Sequence of chain 1.A:
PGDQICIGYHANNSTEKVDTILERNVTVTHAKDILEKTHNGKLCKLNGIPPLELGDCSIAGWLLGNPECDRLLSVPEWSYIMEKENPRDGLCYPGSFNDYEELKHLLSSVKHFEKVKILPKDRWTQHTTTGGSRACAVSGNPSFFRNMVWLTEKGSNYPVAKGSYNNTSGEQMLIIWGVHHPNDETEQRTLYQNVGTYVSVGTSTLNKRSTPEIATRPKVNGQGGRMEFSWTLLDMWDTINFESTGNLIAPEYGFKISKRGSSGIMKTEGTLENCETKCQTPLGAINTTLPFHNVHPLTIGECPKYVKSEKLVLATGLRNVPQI

The protein below binds the small molecule below.
Small molecule (SMILES): CC(=O)N[C@@H]1[C@@H](O)[C@H](O)[C@@H](CO)O[C@H]1O

Binding-site contacts:
Ligand atom C4 contacts residue ASN25 of chain 1.A at 4.2 Å.
Ligand atom O5 contacts residue LYS17 of chain 1.A at 2.9 Å (salt-bridge).
Ligand atom C1 contacts residue LYS17 of chain 1.A at 3.4 Å.
Ligand atom O6 contacts residue LYS17 of chain 1.A at 3.3 Å (salt-bridge).
Ligand atom C5 contacts residue ASN25 of chain 1.A at 3.7 Å.
Ligand atom C3 contacts residue ASN25 of chain 1.A at 3.8 Å.
Ligand atom C7 contacts residue ASN25 of chain 1.A at 3.5 Å.
Ligand atom C5 contacts residue LYS17 of chain 1.A at 3.7 Å.
Ligand atom C6 contacts residue LYS17 of chain 1.A at 3.8 Å.
Ligand atom C2 contacts residue ASN25 of chain 1.A at 2.4 Å.
Ligand atom C1 contacts residue ASN25 of chain 1.A at 1.4 Å.
Ligand atom O7 contacts residue ASN25 of chain 1.A at 3.6 Å.
Ligand atom O5 contacts residue ASN25 of chain 1.A at 2.4 Å (h-bond).
Ligand atom N2 contacts residue ASN25 of chain 1.A at 3.0 Å (h-bond).